The protein below binds the small molecule below.
Small molecule (SMILES): CC(=O)N[C@@H]1[C@@H](O)[C@H](O)[C@@H](CO)O[C@H]1O

Sequence of chain 49.C:
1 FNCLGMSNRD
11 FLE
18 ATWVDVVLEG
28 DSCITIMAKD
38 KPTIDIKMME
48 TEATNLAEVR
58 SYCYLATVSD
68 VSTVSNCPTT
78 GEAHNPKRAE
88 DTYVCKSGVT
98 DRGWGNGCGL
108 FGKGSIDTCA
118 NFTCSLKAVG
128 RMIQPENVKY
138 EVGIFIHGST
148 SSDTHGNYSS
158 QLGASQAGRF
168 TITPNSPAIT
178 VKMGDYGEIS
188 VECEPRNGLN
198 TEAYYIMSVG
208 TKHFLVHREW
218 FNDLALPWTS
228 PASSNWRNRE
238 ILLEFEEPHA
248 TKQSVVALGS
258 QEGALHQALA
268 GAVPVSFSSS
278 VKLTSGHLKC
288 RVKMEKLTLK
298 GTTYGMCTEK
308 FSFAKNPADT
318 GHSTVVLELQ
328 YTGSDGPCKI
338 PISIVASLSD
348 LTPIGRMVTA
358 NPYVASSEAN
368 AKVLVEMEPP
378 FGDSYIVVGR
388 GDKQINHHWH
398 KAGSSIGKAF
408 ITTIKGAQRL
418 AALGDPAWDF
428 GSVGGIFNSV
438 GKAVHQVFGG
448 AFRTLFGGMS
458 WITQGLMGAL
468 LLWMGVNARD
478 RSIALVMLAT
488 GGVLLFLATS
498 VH

Binding-site contacts:
Ligand atom C5 contacts residue ASN118 of chain 49.C at 3.7 Å.
Ligand atom O5 contacts residue THR89 of chain 49.C at 4.2 Å.
Ligand atom C8 contacts residue ASN118 of chain 49.C at 4.2 Å.
Ligand atom C2 contacts residue SER66 of chain 49.C at 4.5 Å.
Ligand atom C6 contacts residue THR120 of chain 49.C at 3.4 Å.
Ligand atom C4 contacts residue ASN118 of chain 49.C at 4.2 Å.
Ligand atom C8 contacts residue SER66 of chain 49.C at 4.0 Å.
Ligand atom C7 contacts residue TYR90 of chain 49.C at 4.5 Å (hydrophobic).
Ligand atom C3 contacts residue ASN118 of chain 49.C at 3.8 Å.
Ligand atom C5 contacts residue THR120 of chain 49.C at 3.8 Å.
Ligand atom C6 contacts residue THR89 of chain 49.C at 4.4 Å.
Ligand atom C1 contacts residue THR120 of chain 49.C at 4.3 Å.
Ligand atom O7 contacts residue ASN118 of chain 49.C at 4.0 Å.
Ligand atom C8 contacts residue ASP67 of chain 49.C at 3.9 Å.
Ligand atom N2 contacts residue SER66 of chain 49.C at 4.3 Å.
Ligand atom C4 contacts residue THR120 of chain 49.C at 4.4 Å.
Ligand atom N2 contacts residue ASN118 of chain 49.C at 2.9 Å (h-bond).
Ligand atom N2 contacts residue TYR90 of chain 49.C at 4.3 Å.
Ligand atom C7 contacts residue SER66 of chain 49.C at 3.5 Å.
Ligand atom C7 contacts residue ASN118 of chain 49.C at 3.5 Å.
Ligand atom C5 contacts residue THR89 of chain 49.C at 4.4 Å.
Ligand atom C1 contacts residue THR89 of chain 49.C at 4.1 Å.
Ligand atom O6 contacts residue THR89 of chain 49.C at 4.0 Å.
Ligand atom C1 contacts residue ASN118 of chain 49.C at 1.5 Å.
Ligand atom C8 contacts residue TYR90 of chain 49.C at 3.5 Å (hydrophobic).
Ligand atom O5 contacts residue ASN118 of chain 49.C at 2.4 Å (h-bond).
Ligand atom O5 contacts residue THR120 of chain 49.C at 3.2 Å (h-bond).
Ligand atom C2 contacts residue ASN118 of chain 49.C at 2.5 Å.
Ligand atom O7 contacts residue SER66 of chain 49.C at 3.0 Å (h-bond).